Sequence of chain 1.D:
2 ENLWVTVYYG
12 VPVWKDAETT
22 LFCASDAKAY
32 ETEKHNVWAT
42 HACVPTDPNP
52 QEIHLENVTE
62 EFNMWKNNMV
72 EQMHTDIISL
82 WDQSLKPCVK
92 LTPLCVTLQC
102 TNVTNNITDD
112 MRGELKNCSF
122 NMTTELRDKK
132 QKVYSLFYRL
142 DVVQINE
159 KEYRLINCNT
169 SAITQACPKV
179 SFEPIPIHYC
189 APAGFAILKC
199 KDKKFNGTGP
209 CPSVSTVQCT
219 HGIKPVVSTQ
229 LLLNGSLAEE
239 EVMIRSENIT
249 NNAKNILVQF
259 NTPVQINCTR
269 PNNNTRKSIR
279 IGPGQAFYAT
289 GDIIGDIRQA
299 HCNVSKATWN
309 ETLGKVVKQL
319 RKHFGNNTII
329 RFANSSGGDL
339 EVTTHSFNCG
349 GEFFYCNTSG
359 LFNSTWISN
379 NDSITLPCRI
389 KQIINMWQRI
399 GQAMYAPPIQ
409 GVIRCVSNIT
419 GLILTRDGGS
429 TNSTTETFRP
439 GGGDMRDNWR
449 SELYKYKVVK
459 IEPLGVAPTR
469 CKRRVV

Binding-site contacts:
Ligand atom C5 contacts residue ASN118 of chain 1.D at 3.7 Å.
Ligand atom C2 contacts residue ASN118 of chain 1.D at 2.4 Å.
Ligand atom C7 contacts residue ASP290 of chain 1.D at 4.4 Å.
Ligand atom C8 contacts residue ASP290 of chain 1.D at 3.5 Å.
Ligand atom O3 contacts residue TYR135 of chain 1.D at 3.9 Å.
Ligand atom C3 contacts residue TYR135 of chain 1.D at 3.5 Å (hydrophobic).
Ligand atom O4 contacts residue TYR135 of chain 1.D at 4.2 Å.
Ligand atom C4 contacts residue ASN118 of chain 1.D at 4.2 Å.
Ligand atom O7 contacts residue ASN118 of chain 1.D at 3.5 Å (h-bond).
Ligand atom C5 contacts residue TYR135 of chain 1.D at 4.1 Å (hydrophobic).
Ligand atom O6 contacts residue LYS133 of chain 1.D at 3.9 Å.
Ligand atom C8 contacts residue LYS133 of chain 1.D at 3.5 Å.
Ligand atom C7 contacts residue ASN118 of chain 1.D at 3.4 Å.
Ligand atom C6 contacts residue LYS133 of chain 1.D at 4.3 Å.
Ligand atom O5 contacts residue TYR135 of chain 1.D at 4.4 Å.
Ligand atom C1 contacts residue TYR135 of chain 1.D at 3.7 Å (hydrophobic).
Ligand atom N2 contacts residue ASN118 of chain 1.D at 2.9 Å (h-bond).
Ligand atom C4 contacts residue TYR135 of chain 1.D at 4.5 Å (hydrophobic).
Ligand atom C8 contacts residue LEU137 of chain 1.D at 3.7 Å (hydrophobic).
Ligand atom C1 contacts residue ASN118 of chain 1.D at 1.4 Å.
Ligand atom O7 contacts residue TYR135 of chain 1.D at 4.3 Å.
Ligand atom O5 contacts residue ASN118 of chain 1.D at 2.4 Å (h-bond).
Ligand atom O7 contacts residue ASP290 of chain 1.D at 4.4 Å.
Ligand atom C7 contacts residue LEU137 of chain 1.D at 4.3 Å (hydrophobic).
Ligand atom C3 contacts residue ASN118 of chain 1.D at 3.8 Å.
Ligand atom N2 contacts residue TYR135 of chain 1.D at 3.5 Å.
Ligand atom C2 contacts residue TYR135 of chain 1.D at 3.8 Å (hydrophobic).

This small molecule binds to this protein.
Small molecule (SMILES): CC(=O)N[C@H]1[C@H](O[C@H]2[C@H](O)[C@@H](NC(C)=O)CO[C@@H]2CO)O[C@H](CO)[C@@H](O)[C@@H]1O